Sequence of chain 1.QB:
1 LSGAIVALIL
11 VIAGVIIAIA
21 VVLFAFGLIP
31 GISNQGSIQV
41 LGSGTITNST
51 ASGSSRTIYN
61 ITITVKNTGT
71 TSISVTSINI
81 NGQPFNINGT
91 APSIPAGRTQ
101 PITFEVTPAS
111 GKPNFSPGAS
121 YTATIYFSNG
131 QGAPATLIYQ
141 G

Binding-site contacts:
Ligand atom O7 contacts residue ASN60 of chain 1.QB at 3.2 Å (h-bond).
Ligand atom C2 contacts residue ASN60 of chain 1.QB at 2.5 Å.
Ligand atom C8 contacts residue ASN60 of chain 1.QB at 4.3 Å.
Ligand atom O5 contacts residue ASN60 of chain 1.QB at 2.4 Å (h-bond).
Ligand atom O7 contacts residue NAG1 of chain 1.YJ at 3.6 Å.
Ligand atom C5 contacts residue ASN60 of chain 1.QB at 3.6 Å.
Ligand atom O6 contacts residue GLU105 of chain 1.QB at 4.3 Å.
Ligand atom C3 contacts residue ASN60 of chain 1.QB at 3.8 Å.
Ligand atom C4 contacts residue ASN60 of chain 1.QB at 4.3 Å.
Ligand atom C1 contacts residue ASN60 of chain 1.QB at 1.4 Å.
Ligand atom C8 contacts residue THR47 of chain 1.QB at 3.6 Å.
Ligand atom O5 contacts residue THR103 of chain 1.QB at 4.3 Å.
Ligand atom C7 contacts residue ASN60 of chain 1.QB at 3.2 Å.
Ligand atom N2 contacts residue ASN60 of chain 1.QB at 2.8 Å (h-bond).

This protein binds this small molecule.
Small molecule (SMILES): CC(=O)N[C@H]1[C@H](O[C@H]2[C@H](O)[C@@H](NC(C)=O)CO[C@@H]2CO)O[C@H](CO)[C@@H](O)[C@@H]1O